A protein and the small-molecule ligand that binds it are described below.
Small molecule (SMILES): CC(=O)N[C@H]1[C@H](O[C@H]2[C@H](O)[C@@H](NC(C)=O)CO[C@@H]2CO)O[C@H](CO)[C@@H](O)[C@@H]1O

Binding-site contacts:
Ligand atom C2 contacts residue ASN329 of chain 2.A at 2.5 Å.
Ligand atom C2 contacts residue SER331 of chain 2.A at 4.5 Å.
Ligand atom C6 contacts residue SER332 of chain 2.A at 3.3 Å.
Ligand atom C3 contacts residue ASN329 of chain 2.A at 3.8 Å.
Ligand atom C1 contacts residue SER331 of chain 2.A at 3.9 Å.
Ligand atom C7 contacts residue ASN329 of chain 2.A at 3.4 Å.
Ligand atom C4 contacts residue ASN329 of chain 2.A at 4.2 Å.
Ligand atom N2 contacts residue SER331 of chain 2.A at 4.0 Å.
Ligand atom N2 contacts residue ASN329 of chain 2.A at 3.0 Å (h-bond).
Ligand atom C5 contacts residue ASN329 of chain 2.A at 3.6 Å.
Ligand atom O7 contacts residue ASN329 of chain 2.A at 3.5 Å (h-bond).
Ligand atom C1 contacts residue SER332 of chain 2.A at 3.6 Å.
Ligand atom O5 contacts residue SER332 of chain 2.A at 3.2 Å (h-bond).
Ligand atom C5 contacts residue SER332 of chain 2.A at 3.1 Å.
Ligand atom C1 contacts residue ASN329 of chain 2.A at 1.4 Å.
Ligand atom O5 contacts residue ASN329 of chain 2.A at 2.3 Å (h-bond).

Sequence of chain 2.A:
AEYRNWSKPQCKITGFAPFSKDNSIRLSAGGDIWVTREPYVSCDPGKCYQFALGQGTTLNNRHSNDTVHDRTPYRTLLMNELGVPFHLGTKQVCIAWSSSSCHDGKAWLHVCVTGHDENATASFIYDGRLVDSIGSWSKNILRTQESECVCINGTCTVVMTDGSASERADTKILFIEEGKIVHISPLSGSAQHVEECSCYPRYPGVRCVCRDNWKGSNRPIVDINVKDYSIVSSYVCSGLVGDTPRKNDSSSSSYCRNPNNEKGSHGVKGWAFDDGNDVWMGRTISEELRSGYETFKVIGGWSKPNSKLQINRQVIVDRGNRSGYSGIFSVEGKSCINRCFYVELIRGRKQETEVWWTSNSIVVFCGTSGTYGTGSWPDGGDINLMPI